Sequence of chain 1.A:
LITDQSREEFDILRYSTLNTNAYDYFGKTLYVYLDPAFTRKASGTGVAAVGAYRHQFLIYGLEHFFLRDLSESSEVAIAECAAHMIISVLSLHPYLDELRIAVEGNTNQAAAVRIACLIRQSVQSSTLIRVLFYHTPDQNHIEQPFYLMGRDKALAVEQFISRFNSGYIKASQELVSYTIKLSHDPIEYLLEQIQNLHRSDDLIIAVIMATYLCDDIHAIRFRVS

The small molecule below binds the protein below.
Small molecule (SMILES): CN(Cc1ccc(F)cc1)C(=O)CC(=O)C(=O)O

Binding-site contacts:
Ligand atom O1 contacts residue MN1 of chain 1.F at 2.0 Å.
Ligand atom O2 contacts residue PHE71 of chain 1.A at 4.0 Å.
Ligand atom C2 contacts residue ASN141 of chain 1.A at 3.9 Å.
Ligand atom O1 contacts residue ASP68 of chain 1.A at 3.4 Å (salt-bridge).
Ligand atom C8 contacts residue GLU139 of chain 1.A at 4.2 Å.
Ligand atom O contacts residue THR142 of chain 1.A at 4.4 Å.
Ligand atom O contacts residue MN1 of chain 1.E at 2.1 Å.
Ligand atom F contacts residue GLY185 of chain 1.A at 3.5 Å.
Ligand atom C5 contacts residue MET184 of chain 1.A at 3.8 Å (hydrophobic).
Ligand atom C6 contacts residue ASN141 of chain 1.A at 4.0 Å.
Ligand atom C1 contacts residue GLU139 of chain 1.A at 4.2 Å.
Ligand atom O contacts residue GLU139 of chain 1.A at 3.1 Å (salt-bridge).
Ligand atom C8 contacts residue MN1 of chain 1.E at 3.2 Å.
Ligand atom C11 contacts residue MN1 of chain 1.F at 3.0 Å.
Ligand atom N contacts residue MN1 of chain 1.E at 4.3 Å.
Ligand atom C11 contacts residue SER78 of chain 1.A at 3.7 Å.
Ligand atom C4 contacts residue MET184 of chain 1.A at 3.6 Å (hydrophobic).
Ligand atom C10 contacts residue MN1 of chain 1.F at 2.8 Å.
Ligand atom C10 contacts residue MN1 of chain 1.E at 3.6 Å.
Ligand atom C9 contacts residue MN1 of chain 1.F at 4.3 Å.
Ligand atom O contacts residue ASP68 of chain 1.A at 4.2 Å.
Ligand atom O2 contacts residue SER78 of chain 1.A at 4.0 Å.
Ligand atom C6 contacts residue MET184 of chain 1.A at 4.0 Å (hydrophobic).
Ligand atom O3 contacts residue ASP255 of chain 1.A at 3.9 Å.
Ligand atom C3 contacts residue ASN141 of chain 1.A at 4.4 Å.
Ligand atom C7 contacts residue ASN141 of chain 1.A at 3.7 Å.
Ligand atom C9 contacts residue PHE71 of chain 1.A at 3.7 Å (hydrophobic).
Ligand atom C1 contacts residue ASN141 of chain 1.A at 3.6 Å.
Ligand atom O1 contacts residue MN1 of chain 1.E at 2.6 Å.
Ligand atom O2 contacts residue MN1 of chain 1.F at 4.2 Å.
Ligand atom C contacts residue PHE71 of chain 1.A at 3.8 Å (hydrophobic).
Ligand atom O3 contacts residue SER78 of chain 1.A at 3.1 Å.
Ligand atom C3 contacts residue MET184 of chain 1.A at 3.6 Å (hydrophobic).
Ligand atom C10 contacts residue PHE71 of chain 1.A at 4.3 Å (hydrophobic).
Ligand atom C9 contacts residue MN1 of chain 1.E at 4.0 Å.
Ligand atom O3 contacts residue ASP256 of chain 1.A at 2.8 Å (salt-bridge).
Ligand atom C11 contacts residue ASP256 of chain 1.A at 4.0 Å.
Ligand atom O3 contacts residue MN1 of chain 1.F at 2.4 Å.
Ligand atom F contacts residue MET184 of chain 1.A at 3.9 Å.
Ligand atom O1 contacts residue ASP256 of chain 1.A at 4.2 Å.